Binding-site contacts:
Ligand atom N11 contacts residue GLU325 of chain 1.A at 2.7 Å (salt-bridge).
Ligand atom C4' contacts residue VAL300 of chain 1.A at 3.9 Å (hydrophobic).
Ligand atom N1 contacts residue HEM1 of chain 1.C at 3.5 Å (h-bond).
Ligand atom C3' contacts residue HEM1 of chain 1.C at 3.3 Å.
Ligand atom C41 contacts residue HEM1 of chain 1.C at 3.8 Å.
Ligand atom C3 contacts residue TYR439 of chain 1.A at 3.4 Å (hydrophobic).
Ligand atom N2 contacts residue HEM1 of chain 1.C at 3.1 Å (h-bond).
Ligand atom C2' contacts residue HEM1 of chain 1.C at 3.2 Å.
Ligand atom C81 contacts residue SER318 of chain 1.A at 3.9 Å.
Ligand atom C61 contacts residue GLU325 of chain 1.A at 3.5 Å.
Ligand atom C51 contacts residue PRO298 of chain 1.A at 3.8 Å (hydrophobic).
Ligand atom C4' contacts residue GLU325 of chain 1.A at 3.9 Å.
Ligand atom N1' contacts residue GLU325 of chain 1.A at 3.2 Å (salt-bridge).
Ligand atom C71 contacts residue HEM1 of chain 1.C at 3.7 Å.
Ligand atom C81 contacts residue PHE317 of chain 1.A at 3.5 Å (hydrophobic).
Ligand atom C4 contacts residue GOL1 of chain 1.F at 3.8 Å.
Ligand atom C3 contacts residue TRP411 of chain 1.A at 3.9 Å (hydrophobic).
Ligand atom C3 contacts residue HEM1 of chain 1.C at 3.0 Å.
Ligand atom C14 contacts residue TRP38 of chain 1.B at 3.8 Å (hydrophobic).
Ligand atom C5' contacts residue GLU325 of chain 1.A at 3.2 Å.
Ligand atom C51 contacts residue HEM1 of chain 1.C at 3.3 Å.
Ligand atom C81 contacts residue HEM1 of chain 1.C at 3.4 Å.
Ligand atom C61 contacts residue HEM1 of chain 1.C at 3.5 Å.
Ligand atom N61 contacts residue HEM1 of chain 1.C at 3.3 Å.
Ligand atom N2 contacts residue TYR439 of chain 1.A at 3.9 Å.
Ligand atom C71 contacts residue GLU325 of chain 1.A at 3.5 Å.
Ligand atom C31 contacts residue VAL300 of chain 1.A at 3.7 Å (hydrophobic).
Ligand atom C61 contacts residue TRP320 of chain 1.A at 3.8 Å (hydrophobic).
Ligand atom N61 contacts residue TYR321 of chain 1.A at 3.7 Å.
Ligand atom C1 contacts residue HEM1 of chain 1.C at 3.9 Å.
Ligand atom C21 contacts residue HEM1 of chain 1.C at 3.8 Å.
Ligand atom N61 contacts residue PRO298 of chain 1.A at 3.9 Å.
Ligand atom N61 contacts residue TRP320 of chain 1.A at 2.8 Å (h-bond).
Ligand atom N61 contacts residue GLU325 of chain 1.A at 2.8 Å (salt-bridge).
Ligand atom C81 contacts residue GLY319 of chain 1.A at 3.7 Å.
Ligand atom C15 contacts residue LEU69 of chain 1.A at 3.8 Å (hydrophobic).
Ligand atom F13 contacts residue TRP38 of chain 1.B at 3.8 Å.
Ligand atom C21 contacts residue GLU325 of chain 1.A at 3.5 Å.
Ligand atom C13 contacts residue TRP38 of chain 1.B at 3.8 Å (hydrophobic).
Ligand atom N11 contacts residue HEM1 of chain 1.C at 3.7 Å.

The protein below binds the small molecule below.
Small molecule (SMILES): Cc1cc(N)nc(C[C@H]2CNC[C@@H]2NCCNCCc2cccc(F)c2)c1

Sequence of chain 1.B:
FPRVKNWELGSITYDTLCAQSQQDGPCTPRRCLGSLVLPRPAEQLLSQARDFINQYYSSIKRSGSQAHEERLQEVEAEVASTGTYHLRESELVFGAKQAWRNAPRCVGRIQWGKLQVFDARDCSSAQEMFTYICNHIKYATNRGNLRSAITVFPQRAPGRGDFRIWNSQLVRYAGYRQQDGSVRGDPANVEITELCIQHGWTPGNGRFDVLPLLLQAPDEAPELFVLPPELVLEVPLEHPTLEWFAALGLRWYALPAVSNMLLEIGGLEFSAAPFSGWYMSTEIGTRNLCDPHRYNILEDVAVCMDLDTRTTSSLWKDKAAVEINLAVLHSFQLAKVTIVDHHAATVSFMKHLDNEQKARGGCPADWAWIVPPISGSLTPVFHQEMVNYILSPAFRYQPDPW

Sequence of chain 1.A:
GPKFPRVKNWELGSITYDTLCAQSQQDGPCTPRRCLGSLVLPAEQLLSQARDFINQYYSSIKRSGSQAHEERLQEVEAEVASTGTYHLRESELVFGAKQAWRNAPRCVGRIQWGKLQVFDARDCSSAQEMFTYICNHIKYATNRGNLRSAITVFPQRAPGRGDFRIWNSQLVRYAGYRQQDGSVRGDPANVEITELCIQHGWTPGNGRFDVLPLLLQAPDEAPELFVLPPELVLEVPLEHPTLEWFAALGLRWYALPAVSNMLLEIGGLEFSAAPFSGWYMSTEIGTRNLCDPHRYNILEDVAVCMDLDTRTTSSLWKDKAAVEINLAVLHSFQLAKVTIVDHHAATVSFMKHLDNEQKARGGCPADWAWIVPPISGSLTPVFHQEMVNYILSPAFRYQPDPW